This protein binds this small molecule.
Small molecule (SMILES): Cc1ccc(C(=O)N[C@@H](C(=O)Nc2ccc3c(c2)/C(=C\c2cnc[nH]2)C(=O)N3)c2ccccc2)c(=O)n1Cc1ccc(F)c(F)c1

Binding-site contacts:
Ligand atom N26 contacts residue THR113 of chain 1.A at 3.2 Å.
Ligand atom C23 contacts residue LEU35 of chain 1.A at 2.8 Å (hydrophobic).
Ligand atom C01 contacts residue ASN157 of chain 1.A at 3.6 Å.
Ligand atom C30 contacts residue LYS58 of chain 1.A at 3.4 Å.
Ligand atom N37 contacts residue ASN157 of chain 1.A at 3.6 Å (h-bond).
Ligand atom C23 contacts residue GLY36 of chain 1.A at 3.7 Å.
Ligand atom N17 contacts residue TYR108 of chain 1.A at 3.7 Å.
Ligand atom C35 contacts residue ASN157 of chain 1.A at 3.4 Å.
Ligand atom C04 contacts residue ASN157 of chain 1.A at 3.0 Å.
Ligand atom C38 contacts residue PHE171 of chain 1.A at 3.9 Å (hydrophobic).
Ligand atom C18 contacts residue ALA109 of chain 1.A at 3.7 Å (hydrophobic).
Ligand atom C28 contacts residue LEU159 of chain 1.A at 3.7 Å (hydrophobic).
Ligand atom C32 contacts residue VAL43 of chain 1.A at 3.8 Å (hydrophobic).
Ligand atom O19 contacts residue GLY112 of chain 1.A at 3.6 Å.
Ligand atom N12 contacts residue LEU159 of chain 1.A at 3.8 Å.
Ligand atom C34 contacts residue VAL43 of chain 1.A at 3.9 Å (hydrophobic).
Ligand atom C33 contacts residue GLY38 of chain 1.A at 3.8 Å.
Ligand atom N24 contacts residue LEU35 of chain 1.A at 3.8 Å.
Ligand atom C16 contacts residue ALA109 of chain 1.A at 3.7 Å (hydrophobic).
Ligand atom C01 contacts residue LYS154 of chain 1.A at 3.2 Å.
Ligand atom C32 contacts residue GLY41 of chain 1.A at 3.4 Å.
Ligand atom F43 contacts residue LYS39 of chain 1.A at 3.4 Å.
Ligand atom C21 contacts residue LEU35 of chain 1.A at 3.6 Å (hydrophobic).
Ligand atom C25 contacts residue THR113 of chain 1.A at 3.5 Å.
Ligand atom C13 contacts residue LEU159 of chain 1.A at 3.6 Å (hydrophobic).
Ligand atom C18 contacts residue GLY112 of chain 1.A at 3.7 Å.
Ligand atom C06 contacts residue ASN157 of chain 1.A at 3.9 Å.
Ligand atom C15 contacts residue ALA109 of chain 1.A at 3.6 Å (hydrophobic).
Ligand atom C22 contacts residue THR113 of chain 1.A at 3.7 Å.
Ligand atom C03 contacts residue ASN157 of chain 1.A at 2.9 Å.
Ligand atom C27 contacts residue LEU159 of chain 1.A at 3.8 Å (hydrophobic).
Ligand atom C22 contacts residue LEU35 of chain 1.A at 3.3 Å (hydrophobic).
Ligand atom C02 contacts residue ASN157 of chain 1.A at 3.2 Å.
Ligand atom C05 contacts residue ASN157 of chain 1.A at 3.1 Å.
Ligand atom C14 contacts residue LEU159 of chain 1.A at 3.6 Å (hydrophobic).
Ligand atom C33 contacts residue LYS37 of chain 1.A at 3.8 Å.
Ligand atom N17 contacts residue ALA109 of chain 1.A at 2.9 Å (h-bond).
Ligand atom F45 contacts residue GLY187 of chain 1.A at 3.4 Å.
Ligand atom C33 contacts residue VAL43 of chain 1.A at 3.8 Å (hydrophobic).
Ligand atom C31 contacts residue LYS58 of chain 1.A at 3.2 Å.

Sequence of chain 1.A:
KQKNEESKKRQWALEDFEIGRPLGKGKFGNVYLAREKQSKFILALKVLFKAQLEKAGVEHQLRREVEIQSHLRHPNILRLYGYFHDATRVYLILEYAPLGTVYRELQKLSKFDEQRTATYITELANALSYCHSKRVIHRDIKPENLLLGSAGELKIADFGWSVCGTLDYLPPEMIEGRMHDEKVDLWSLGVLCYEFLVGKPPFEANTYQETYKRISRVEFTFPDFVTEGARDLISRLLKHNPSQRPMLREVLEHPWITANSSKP